Binding-site contacts:
Ligand atom O22 contacts residue GLY231 of chain 1.A at 3.3 Å.
Ligand atom C14 contacts residue ASP104 of chain 1.A at 3.3 Å.
Ligand atom C4 contacts residue TYR108 of chain 1.A at 3.7 Å (hydrophobic).
Ligand atom O22 contacts residue GLY232 of chain 1.A at 2.8 Å (h-bond).
Ligand atom C1 contacts residue LEU233 of chain 1.A at 3.6 Å (hydrophobic).
Ligand atom N11 contacts residue MET262 of chain 1.A at 3.7 Å.
Ligand atom C1 contacts residue TYR108 of chain 1.A at 3.6 Å (hydrophobic).
Ligand atom C2 contacts residue CYS160 of chain 1.A at 3.7 Å (hydrophobic).
Ligand atom C12 contacts residue ALA234 of chain 1.A at 3.4 Å (hydrophobic).
Ligand atom N23 contacts residue ASP158 of chain 1.A at 2.9 Å (salt-bridge).
Ligand atom C12 contacts residue GLY263 of chain 1.A at 3.6 Å.
Ligand atom N10 contacts residue TYR108 of chain 1.A at 3.6 Å.
Ligand atom C12 contacts residue TYR108 of chain 1.A at 3.5 Å (hydrophobic).
Ligand atom N11 contacts residue ALA234 of chain 1.A at 3.4 Å (h-bond).
Ligand atom N10 contacts residue ASP104 of chain 1.A at 2.8 Å (salt-bridge).
Ligand atom C21 contacts residue ASP282 of chain 1.A at 3.1 Å.
Ligand atom C18 contacts residue GLN109 of chain 1.A at 3.8 Å.
Ligand atom C6 contacts residue TYR108 of chain 1.A at 3.5 Å (hydrophobic).
Ligand atom C7 contacts residue ASP158 of chain 1.A at 3.6 Å.
Ligand atom N23 contacts residue ILE203 of chain 1.A at 3.7 Å.
Ligand atom C5 contacts residue TYR108 of chain 1.A at 3.6 Å (hydrophobic).
Ligand atom C9 contacts residue ASP158 of chain 1.A at 3.6 Å.
Ligand atom N8 contacts residue ASP158 of chain 1.A at 2.8 Å (salt-bridge).
Ligand atom O22 contacts residue GLN205 of chain 1.A at 2.9 Å (h-bond).
Ligand atom N8 contacts residue MET262 of chain 1.A at 3.7 Å.
Ligand atom O22 contacts residue ASP158 of chain 1.A at 3.5 Å (salt-bridge).
Ligand atom C15 contacts residue ASP104 of chain 1.A at 3.6 Å.
Ligand atom C3 contacts residue TYR108 of chain 1.A at 3.8 Å (hydrophobic).
Ligand atom C9 contacts residue MET262 of chain 1.A at 3.6 Å (hydrophobic).
Ligand atom N11 contacts residue LEU233 of chain 1.A at 2.8 Å (h-bond).
Ligand atom C9 contacts residue ASP104 of chain 1.A at 3.5 Å.
Ligand atom N23 contacts residue SER105 of chain 1.A at 3.7 Å.
Ligand atom C17 contacts residue ASP104 of chain 1.A at 3.2 Å.
Ligand atom C14 contacts residue TYR108 of chain 1.A at 3.5 Å (hydrophobic).
Ligand atom N13 contacts residue TYR108 of chain 1.A at 3.5 Å.
Ligand atom C7 contacts residue CYS160 of chain 1.A at 3.7 Å (hydrophobic).
Ligand atom O22 contacts residue CYS160 of chain 1.A at 3.4 Å.
Ligand atom N13 contacts residue GLY263 of chain 1.A at 3.6 Å.
Ligand atom N10 contacts residue MET262 of chain 1.A at 3.4 Å.
Ligand atom N23 contacts residue ASP104 of chain 1.A at 2.8 Å (salt-bridge).

This protein binds this small molecule.
Small molecule (SMILES): Cc1ccc(CCc2c3nc[nH]c3cc3c(=O)[nH]c(N)nc23)cc1

Sequence of chain 1.A:
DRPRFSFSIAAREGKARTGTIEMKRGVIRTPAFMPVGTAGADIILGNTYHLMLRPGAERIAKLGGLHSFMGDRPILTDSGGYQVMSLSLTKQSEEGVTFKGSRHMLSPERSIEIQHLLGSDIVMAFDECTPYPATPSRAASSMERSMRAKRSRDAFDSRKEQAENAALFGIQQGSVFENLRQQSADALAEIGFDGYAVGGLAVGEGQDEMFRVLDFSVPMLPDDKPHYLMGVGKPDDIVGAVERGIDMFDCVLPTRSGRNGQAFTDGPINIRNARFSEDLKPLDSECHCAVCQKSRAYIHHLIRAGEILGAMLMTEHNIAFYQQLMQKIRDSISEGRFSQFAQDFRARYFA